Sequence of chain 1.A:
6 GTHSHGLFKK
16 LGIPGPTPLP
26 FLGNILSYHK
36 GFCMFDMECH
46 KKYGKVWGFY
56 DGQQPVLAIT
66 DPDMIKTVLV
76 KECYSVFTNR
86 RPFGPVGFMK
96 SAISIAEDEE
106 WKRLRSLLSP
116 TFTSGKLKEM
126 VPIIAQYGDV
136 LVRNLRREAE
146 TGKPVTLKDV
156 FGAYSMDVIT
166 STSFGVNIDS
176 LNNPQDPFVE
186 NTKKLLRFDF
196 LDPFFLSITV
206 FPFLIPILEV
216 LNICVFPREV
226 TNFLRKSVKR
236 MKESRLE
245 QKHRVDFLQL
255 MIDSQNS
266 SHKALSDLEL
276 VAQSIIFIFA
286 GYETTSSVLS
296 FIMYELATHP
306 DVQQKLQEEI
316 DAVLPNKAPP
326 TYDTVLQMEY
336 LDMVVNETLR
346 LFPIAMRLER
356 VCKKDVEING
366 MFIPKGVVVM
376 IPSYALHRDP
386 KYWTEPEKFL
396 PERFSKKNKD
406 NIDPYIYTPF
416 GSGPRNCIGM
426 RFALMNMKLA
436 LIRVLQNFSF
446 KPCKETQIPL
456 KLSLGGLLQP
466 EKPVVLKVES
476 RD

Binding-site contacts:
Ligand atom C13 contacts residue ALA285 of chain 1.A at 3.8 Å (hydrophobic).
Ligand atom C3 contacts residue HEM1 of chain 1.B at 4.3 Å.
Ligand atom C16 contacts residue ALA285 of chain 1.A at 3.3 Å (hydrophobic).
Ligand atom C12 contacts residue ALA285 of chain 1.A at 3.9 Å (hydrophobic).
Ligand atom C9 contacts residue SER99 of chain 1.A at 3.6 Å.
Ligand atom C17 contacts residue THR289 of chain 1.A at 4.4 Å.
Ligand atom C7 contacts residue HEM1 of chain 1.B at 4.4 Å.
Ligand atom O8 contacts residue SER99 of chain 1.A at 3.4 Å.
Ligand atom N1 contacts residue ARG352 of chain 1.A at 4.5 Å.
Ligand atom C11 contacts residue PHE284 of chain 1.A at 3.6 Å (hydrophobic).
Ligand atom C5 contacts residue ALA350 of chain 1.A at 3.5 Å (hydrophobic).
Ligand atom C16 contacts residue HEM1 of chain 1.B at 4.5 Å.
Ligand atom O8 contacts residue ARG85 of chain 1.A at 3.8 Å.
Ligand atom C9 contacts residue PHE284 of chain 1.A at 4.5 Å (hydrophobic).
Ligand atom N1 contacts residue ARG85 of chain 1.A at 4.1 Å.
Ligand atom C2 contacts residue ARG85 of chain 1.A at 3.7 Å.
Ligand atom N14 contacts residue ALA285 of chain 1.A at 3.7 Å.
Ligand atom C15 contacts residue HEM1 of chain 1.B at 3.1 Å.
Ligand atom C5 contacts residue HEM1 of chain 1.B at 4.0 Å.
Ligand atom C7 contacts residue SER99 of chain 1.A at 4.4 Å.
Ligand atom C15 contacts residue ALA285 of chain 1.A at 3.5 Å (hydrophobic).
Ligand atom C2 contacts residue HEM1 of chain 1.B at 3.9 Å.
Ligand atom C9 contacts residue ALA285 of chain 1.A at 4.3 Å (hydrophobic).
Ligand atom O8 contacts residue HEM1 of chain 1.B at 3.9 Å.
Ligand atom C4 contacts residue HEM1 of chain 1.B at 4.2 Å.
Ligand atom C6 contacts residue HEM1 of chain 1.B at 3.9 Å.
Ligand atom C17 contacts residue ARG192 of chain 1.A at 3.9 Å.
Ligand atom C16 contacts residue ARG192 of chain 1.A at 4.1 Å.
Ligand atom N14 contacts residue HEM1 of chain 1.B at 2.3 Å.
Ligand atom C11 contacts residue ARG192 of chain 1.A at 4.3 Å.
Ligand atom C6 contacts residue ARG352 of chain 1.A at 4.0 Å.
Ligand atom C15 contacts residue THR289 of chain 1.A at 3.9 Å.
Ligand atom C13 contacts residue HEM1 of chain 1.B at 3.0 Å.
Ligand atom C6 contacts residue ALA350 of chain 1.A at 3.5 Å (hydrophobic).
Ligand atom C12 contacts residue HEM1 of chain 1.B at 4.4 Å.
Ligand atom C9 contacts residue ILE281 of chain 1.A at 4.3 Å (hydrophobic).
Ligand atom C16 contacts residue THR289 of chain 1.A at 3.3 Å.
Ligand atom C4 contacts residue ARG192 of chain 1.A at 4.5 Å.
Ligand atom N1 contacts residue HEM1 of chain 1.B at 3.6 Å.
Ligand atom C17 contacts residue ALA285 of chain 1.A at 3.7 Å (hydrophobic).

A protein and the small-molecule ligand that binds it are described below.
Small molecule (SMILES): CC(C)(C(=O)c1cccnc1)c1cccnc1